Sequence of chain 1.A:
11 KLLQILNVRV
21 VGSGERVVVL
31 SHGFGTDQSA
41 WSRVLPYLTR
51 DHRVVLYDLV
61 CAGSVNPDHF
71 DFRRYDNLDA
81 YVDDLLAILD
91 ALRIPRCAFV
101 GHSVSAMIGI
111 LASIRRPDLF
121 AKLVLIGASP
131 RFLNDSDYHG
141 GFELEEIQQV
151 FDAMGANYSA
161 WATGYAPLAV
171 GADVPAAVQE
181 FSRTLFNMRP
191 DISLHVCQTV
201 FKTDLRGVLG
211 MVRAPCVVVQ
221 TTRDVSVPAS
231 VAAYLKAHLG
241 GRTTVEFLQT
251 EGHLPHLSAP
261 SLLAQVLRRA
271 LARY

Binding-site contacts:
Ligand atom CAJ contacts residue SER103 of chain 1.A at 4.0 Å.
Ligand atom CAC contacts residue ILE147 of chain 1.A at 4.2 Å (hydrophobic).
Ligand atom CAA contacts residue PHE142 of chain 1.A at 4.1 Å (hydrophobic).
Ligand atom CAJ contacts residue SER226 of chain 1.A at 3.5 Å.
Ligand atom CAH contacts residue VAL200 of chain 1.A at 3.9 Å (hydrophobic).
Ligand atom CAG contacts residue CYS197 of chain 1.A at 4.1 Å (hydrophobic).
Ligand atom CAH contacts residue PHE34 of chain 1.A at 3.8 Å (hydrophobic).
Ligand atom CAC contacts residue TYR165 of chain 1.A at 4.0 Å (hydrophobic).
Ligand atom CAM contacts residue HIS253 of chain 1.A at 4.1 Å.
Ligand atom CAF contacts residue TYR165 of chain 1.A at 3.9 Å (hydrophobic).
Ligand atom CAC contacts residue VAL150 of chain 1.A at 3.9 Å (hydrophobic).
Ligand atom CAM contacts residue PHE34 of chain 1.A at 4.0 Å (hydrophobic).
Ligand atom CAB contacts residue TYR165 of chain 1.A at 4.1 Å (hydrophobic).
Ligand atom OAN contacts residue PHE34 of chain 1.A at 3.1 Å (h-bond).
Ligand atom CAG contacts residue PHE34 of chain 1.A at 3.7 Å (hydrophobic).
Ligand atom CAM contacts residue VAL104 of chain 1.A at 3.3 Å (hydrophobic).
Ligand atom CAI contacts residue SER103 of chain 1.A at 2.7 Å.
Ligand atom CAH contacts residue SER103 of chain 1.A at 3.7 Å.
Ligand atom CAI contacts residue PHE132 of chain 1.A at 3.6 Å (hydrophobic).
Ligand atom OAN contacts residue GLY33 of chain 1.A at 4.0 Å.
Ligand atom CAE contacts residue CYS197 of chain 1.A at 3.8 Å (hydrophobic).
Ligand atom NAL contacts residue PHE34 of chain 1.A at 4.2 Å.
Ligand atom OAN contacts residue VAL104 of chain 1.A at 2.8 Å (h-bond).
Ligand atom CAD contacts residue TYR165 of chain 1.A at 4.1 Å (hydrophobic).
Ligand atom NAK contacts residue TYR165 of chain 1.A at 4.1 Å.
Ligand atom CAI contacts residue HIS253 of chain 1.A at 4.0 Å.
Ligand atom CAB contacts residue ILE147 of chain 1.A at 4.2 Å (hydrophobic).
Ligand atom CAD contacts residue TRP161 of chain 1.A at 3.7 Å (hydrophobic).
Ligand atom CAM contacts residue SER103 of chain 1.A at 1.4 Å.
Ligand atom CAB contacts residue SER226 of chain 1.A at 4.0 Å.
Ligand atom OAN contacts residue SER103 of chain 1.A at 2.3 Å (h-bond).
Ligand atom CAB contacts residue PHE142 of chain 1.A at 3.8 Å (hydrophobic).
Ligand atom CAA contacts residue SER226 of chain 1.A at 3.3 Å.
Ligand atom CAJ contacts residue TYR165 of chain 1.A at 3.9 Å (hydrophobic).
Ligand atom CAE contacts residue TYR165 of chain 1.A at 4.0 Å (hydrophobic).
Ligand atom CAF contacts residue PHE201 of chain 1.A at 3.9 Å (hydrophobic).
Ligand atom NAL contacts residue SER103 of chain 1.A at 2.3 Å (h-bond).
Ligand atom NAK contacts residue PHE201 of chain 1.A at 4.0 Å.
Ligand atom CAD contacts residue VAL150 of chain 1.A at 4.1 Å (hydrophobic).
Ligand atom CAA contacts residue PHE201 of chain 1.A at 3.9 Å (hydrophobic).

The protein below binds the small molecule below.
Small molecule (SMILES): O=C(N1CCN(c2ccccc2)CC1)n1ccnn1